This protein binds this small molecule.
Small molecule (SMILES): Nc1ncnc2c1ncn2[C@@H]1O[C@H](CO[P](=O)(O)O[P](=O)(O)NP(=O)(O)O)[C@@H](O)[C@H]1O

Binding-site contacts:
Ligand atom PG contacts residue ASP174 of chain 1.A at 3.4 Å.
Ligand atom O1B contacts residue LYS67 of chain 1.A at 3.4 Å (salt-bridge).
Ligand atom O2B contacts residue SER50 of chain 1.A at 2.0 Å (h-bond).
Ligand atom O3A contacts residue LYS67 of chain 1.A at 3.1 Å.
Ligand atom PB contacts residue SER50 of chain 1.A at 3.2 Å.
Ligand atom C5' contacts residue VAL52 of chain 1.A at 3.8 Å (hydrophobic).
Ligand atom O1G contacts residue ASP174 of chain 1.A at 2.6 Å (salt-bridge).
Ligand atom O2G contacts residue ASN160 of chain 1.A at 3.1 Å (h-bond).
Ligand atom PA contacts residue ASP174 of chain 1.A at 3.8 Å.
Ligand atom N1 contacts residue VAL115 of chain 1.A at 3.3 Å (h-bond).
Ligand atom PB contacts residue LYS67 of chain 1.A at 3.9 Å.
Ligand atom O2G contacts residue ASP174 of chain 1.A at 3.2 Å (salt-bridge).
Ligand atom PG contacts residue LYS157 of chain 1.A at 3.8 Å.
Ligand atom C4 contacts residue MET162 of chain 1.A at 3.8 Å (hydrophobic).
Ligand atom C8 contacts residue ILE173 of chain 1.A at 3.4 Å (hydrophobic).
Ligand atom O2B contacts residue GLY47 of chain 1.A at 3.3 Å.
Ligand atom O2G contacts residue LYS157 of chain 1.A at 3.4 Å.
Ligand atom N3B contacts residue GLY47 of chain 1.A at 3.5 Å.
Ligand atom O5' contacts residue VAL52 of chain 1.A at 3.5 Å.
Ligand atom O1B contacts residue ASP174 of chain 1.A at 2.4 Å (salt-bridge).
Ligand atom O1A contacts residue LYS67 of chain 1.A at 3.2 Å.
Ligand atom O2A contacts residue ASN160 of chain 1.A at 3.0 Å (h-bond).
Ligand atom C3' contacts residue ILE173 of chain 1.A at 3.9 Å (hydrophobic).
Ligand atom C2 contacts residue VAL115 of chain 1.A at 3.4 Å (hydrophobic).
Ligand atom O2A contacts residue ASP174 of chain 1.A at 3.3 Å.
Ligand atom C3' contacts residue HIS159 of chain 1.A at 3.8 Å.
Ligand atom N6 contacts residue GLU113 of chain 1.A at 3.0 Å (salt-bridge).
Ligand atom O3G contacts residue LYS157 of chain 1.A at 3.3 Å (salt-bridge).
Ligand atom N3 contacts residue MET162 of chain 1.A at 3.7 Å.
Ligand atom N9 contacts residue VAL52 of chain 1.A at 3.8 Å.
Ligand atom N1 contacts residue ILE65 of chain 1.A at 3.8 Å.
Ligand atom N7 contacts residue ILE173 of chain 1.A at 3.5 Å.
Ligand atom O1G contacts residue ASP155 of chain 1.A at 3.6 Å (salt-bridge).
Ligand atom O1A contacts residue ASP174 of chain 1.A at 3.5 Å.
Ligand atom PA contacts residue LYS67 of chain 1.A at 3.8 Å.
Ligand atom PB contacts residue ASP174 of chain 1.A at 3.7 Å.
Ligand atom C6 contacts residue ILE65 of chain 1.A at 3.8 Å (hydrophobic).
Ligand atom O3' contacts residue HIS159 of chain 1.A at 3.1 Å (h-bond).
Ligand atom O4' contacts residue VAL52 of chain 1.A at 3.5 Å.
Ligand atom O3A contacts residue SER50 of chain 1.A at 3.2 Å (h-bond).

Sequence of chain 1.A:
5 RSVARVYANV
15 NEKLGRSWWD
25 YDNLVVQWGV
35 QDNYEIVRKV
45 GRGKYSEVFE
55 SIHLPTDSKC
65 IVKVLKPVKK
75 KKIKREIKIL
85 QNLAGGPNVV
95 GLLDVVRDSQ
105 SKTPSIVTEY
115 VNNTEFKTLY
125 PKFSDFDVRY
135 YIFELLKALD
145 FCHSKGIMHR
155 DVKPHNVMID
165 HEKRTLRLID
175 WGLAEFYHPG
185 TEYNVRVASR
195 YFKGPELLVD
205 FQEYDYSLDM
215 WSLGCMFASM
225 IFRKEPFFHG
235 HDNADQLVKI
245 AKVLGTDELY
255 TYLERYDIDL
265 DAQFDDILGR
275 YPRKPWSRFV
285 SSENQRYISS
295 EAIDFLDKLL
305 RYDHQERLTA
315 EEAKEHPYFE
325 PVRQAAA